The protein below binds the small molecule below.
Small molecule (SMILES): O=C(O)C[C@@](O)(CF)CCO[P](=O)(O)OP(=O)(O)O

Binding-site contacts:
Ligand atom OAF contacts residue LYS26 of chain 1.A at 3.7 Å.
Ligand atom OAD contacts residue ARG149 of chain 1.A at 3.1 Å (salt-bridge).
Ligand atom FAI contacts residue TRP24 of chain 1.A at 3.6 Å.
Ligand atom OAF contacts residue TYR23 of chain 1.A at 2.8 Å (h-bond).
Ligand atom OAN contacts residue MET201 of chain 1.A at 3.3 Å.
Ligand atom OAG contacts residue SER144 of chain 1.A at 2.6 Å (h-bond).
Ligand atom OAB contacts residue LYS26 of chain 1.A at 2.8 Å (salt-bridge).
Ligand atom PAR contacts residue TYR23 of chain 1.A at 3.8 Å.
Ligand atom PAS contacts residue SER197 of chain 1.A at 3.7 Å.
Ligand atom CAP contacts residue ARG149 of chain 1.A at 3.6 Å.
Ligand atom OAN contacts residue TYR23 of chain 1.A at 3.4 Å.
Ligand atom OAH contacts residue SER197 of chain 1.A at 2.8 Å (h-bond).
Ligand atom OAE contacts residue ASP288 of chain 1.A at 3.4 Å (salt-bridge).
Ligand atom CAM contacts residue TYR23 of chain 1.A at 3.2 Å (hydrophobic).
Ligand atom CAJ contacts residue ASP288 of chain 1.A at 3.2 Å.
Ligand atom OAO contacts residue TYR23 of chain 1.A at 3.5 Å.
Ligand atom CAP contacts residue ALA19 of chain 1.A at 3.4 Å (hydrophobic).
Ligand atom OAA contacts residue ARG149 of chain 1.A at 2.9 Å (salt-bridge).
Ligand atom OAD contacts residue ALA19 of chain 1.A at 3.4 Å.
Ligand atom OAC contacts residue TYR23 of chain 1.A at 3.5 Å.
Ligand atom OAC contacts residue GLY145 of chain 1.A at 3.7 Å.
Ligand atom PAR contacts residue SER144 of chain 1.A at 3.8 Å.
Ligand atom FAI contacts residue ALA289 of chain 1.A at 3.1 Å.
Ligand atom OAG contacts residue GLY145 of chain 1.A at 3.8 Å.
Ligand atom OAD contacts residue TYR23 of chain 1.A at 2.9 Å (h-bond).
Ligand atom FAI contacts residue ASP288 of chain 1.A at 3.5 Å.
Ligand atom OAA contacts residue ALA19 of chain 1.A at 3.5 Å.
Ligand atom OAF contacts residue ILE32 of chain 1.A at 3.6 Å.
Ligand atom CAQ contacts residue ASP288 of chain 1.A at 3.6 Å.
Ligand atom PAR contacts residue ARG198 of chain 1.A at 3.7 Å.
Ligand atom PAS contacts residue TYR23 of chain 1.A at 3.7 Å.
Ligand atom CAP contacts residue TYR23 of chain 1.A at 3.8 Å (hydrophobic).
Ligand atom OAO contacts residue MET201 of chain 1.A at 3.6 Å.
Ligand atom OAG contacts residue ARG198 of chain 1.A at 3.1 Å (salt-bridge).
Ligand atom CAM contacts residue ASP288 of chain 1.A at 3.7 Å.
Ligand atom OAF contacts residue GLY145 of chain 1.A at 2.8 Å (h-bond).
Ligand atom OAC contacts residue SER146 of chain 1.A at 2.8 Å (h-bond).
Ligand atom CAL contacts residue TYR23 of chain 1.A at 3.5 Å (hydrophobic).
Ligand atom OAC contacts residue SER144 of chain 1.A at 3.2 Å (h-bond).
Ligand atom OAB contacts residue ARG198 of chain 1.A at 2.7 Å (salt-bridge).

Sequence of chain 1.A:
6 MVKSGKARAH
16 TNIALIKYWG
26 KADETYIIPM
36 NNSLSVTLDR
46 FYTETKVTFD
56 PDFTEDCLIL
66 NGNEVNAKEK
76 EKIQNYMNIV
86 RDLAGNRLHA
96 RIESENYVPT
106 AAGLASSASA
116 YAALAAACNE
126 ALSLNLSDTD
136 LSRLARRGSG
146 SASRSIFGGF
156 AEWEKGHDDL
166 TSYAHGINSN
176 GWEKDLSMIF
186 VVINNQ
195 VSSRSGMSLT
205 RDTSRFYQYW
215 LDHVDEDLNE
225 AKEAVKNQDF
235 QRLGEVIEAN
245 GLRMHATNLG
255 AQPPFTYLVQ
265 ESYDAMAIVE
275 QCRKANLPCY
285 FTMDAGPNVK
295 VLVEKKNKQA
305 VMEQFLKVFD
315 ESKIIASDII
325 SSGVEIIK